Binding-site contacts:
Ligand atom N6 contacts residue ALA69 of chain 3.A at 3.2 Å (h-bond).
Ligand atom C5' contacts residue ARG32 of chain 3.A at 3.9 Å.
Ligand atom C6 contacts residue LEU71 of chain 3.A at 3.7 Å (hydrophobic).
Ligand atom N1 contacts residue LEU71 of chain 3.A at 3.4 Å (h-bond).
Ligand atom CAB contacts residue TYR136 of chain 3.A at 3.2 Å (hydrophobic).
Ligand atom OAJ contacts residue ARG32 of chain 3.A at 3.1 Å (salt-bridge).
Ligand atom OBJ contacts residue ARG32 of chain 3.A at 3.2 Å (salt-bridge).
Ligand atom N1 contacts residue ASP72 of chain 3.A at 3.4 Å.
Ligand atom NBC contacts residue ARG144 of chain 3.A at 3.9 Å.
Ligand atom O4' contacts residue ARG32 of chain 3.A at 3.8 Å.
Ligand atom N9 contacts residue LYS31 of chain 3.A at 3.5 Å (salt-bridge).
Ligand atom PCB contacts residue ARG32 of chain 3.A at 3.7 Å.
Ligand atom CAW contacts residue ALA69 of chain 3.A at 3.6 Å (hydrophobic).
Ligand atom CAZ contacts residue HIS66 of chain 3.A at 3.9 Å.
Ligand atom CAC contacts residue ALA69 of chain 3.A at 3.8 Å (hydrophobic).
Ligand atom C8 contacts residue ALA69 of chain 3.A at 3.9 Å (hydrophobic).
Ligand atom NBC contacts residue LEU73 of chain 3.A at 3.2 Å.
Ligand atom C6 contacts residue ALA34 of chain 3.A at 3.7 Å (hydrophobic).
Ligand atom N7 contacts residue ALA69 of chain 3.A at 3.2 Å.
Ligand atom OAJ contacts residue HIS66 of chain 3.A at 3.9 Å.
Ligand atom C4' contacts residue ASP30 of chain 3.A at 3.3 Å.
Ligand atom CAZ contacts residue ARG32 of chain 3.A at 3.6 Å.
Ligand atom N6 contacts residue LEU71 of chain 3.A at 3.1 Å (h-bond).
Ligand atom N3 contacts residue VAL74 of chain 3.A at 3.8 Å.
Ligand atom O4' contacts residue ASP30 of chain 3.A at 3.5 Å (salt-bridge).
Ligand atom C2 contacts residue ALA34 of chain 3.A at 3.9 Å (hydrophobic).
Ligand atom C2 contacts residue ASP72 of chain 3.A at 3.3 Å.
Ligand atom OAL contacts residue ARG32 of chain 3.A at 3.9 Å.
Ligand atom O3' contacts residue LYS31 of chain 3.A at 3.7 Å.
Ligand atom N1 contacts residue ALA34 of chain 3.A at 3.6 Å.
Ligand atom O4' contacts residue LYS31 of chain 3.A at 3.4 Å.
Ligand atom C8 contacts residue LYS31 of chain 3.A at 3.8 Å.
Ligand atom C2 contacts residue VAL74 of chain 3.A at 3.5 Å (hydrophobic).
Ligand atom C2 contacts residue LEU73 of chain 3.A at 3.6 Å (hydrophobic).
Ligand atom CAC contacts residue ALA114 of chain 3.A at 3.7 Å (hydrophobic).
Ligand atom OAN contacts residue LYS31 of chain 3.A at 3.1 Å.
Ligand atom CAC contacts residue ARG32 of chain 3.A at 3.8 Å.
Ligand atom CAU contacts residue ALA69 of chain 3.A at 3.9 Å (hydrophobic).
Ligand atom N1 contacts residue LEU73 of chain 3.A at 3.0 Å (h-bond).
Ligand atom C4 contacts residue LYS31 of chain 3.A at 3.8 Å.

Sequence of chain 3.A:
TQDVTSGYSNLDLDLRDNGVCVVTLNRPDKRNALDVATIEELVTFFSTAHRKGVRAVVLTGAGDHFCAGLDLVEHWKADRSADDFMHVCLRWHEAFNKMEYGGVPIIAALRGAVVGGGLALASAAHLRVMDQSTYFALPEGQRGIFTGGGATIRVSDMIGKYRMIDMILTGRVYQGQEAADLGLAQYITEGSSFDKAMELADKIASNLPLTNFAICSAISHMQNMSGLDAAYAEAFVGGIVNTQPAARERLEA

A protein and the small-molecule ligand that binds it are described below.
Small molecule (SMILES): CSCCC(=O)SCCNC(=O)CCNC(=O)[C@H](O)C(C)(C)COP(=O)(O)OP(=O)(O)OC[C@H]1O[C@@H](n2cnc3c(N)ncnc32)[C@H](O)[C@@H]1OP(=O)(O)O